The protein below binds the small molecule below.
Small molecule (SMILES): Cc1oc(-c2ccccc2)nc1CCOc1cccc2cccnc12

Binding-site contacts:
Ligand atom C16 contacts residue MET267 of chain 1.B at 3.6 Å (hydrophobic).
Ligand atom C23 contacts residue VAL276 of chain 1.B at 3.7 Å (hydrophobic).
Ligand atom C14 contacts residue GLY279 of chain 1.B at 3.5 Å.
Ligand atom C20 contacts residue GLY279 of chain 1.B at 3.6 Å.
Ligand atom C17 contacts residue TYR247 of chain 1.B at 3.5 Å (hydrophobic).
Ligand atom C23 contacts residue GLU275 of chain 1.B at 3.6 Å.
Ligand atom C6 contacts residue PHE283 of chain 1.B at 3.6 Å (hydrophobic).
Ligand atom C22 contacts residue GLU275 of chain 1.B at 3.3 Å.
Ligand atom C17 contacts residue GLY279 of chain 1.B at 3.4 Å.
Ligand atom N10 contacts residue ILE246 of chain 1.B at 3.6 Å.
Ligand atom C21 contacts residue MET267 of chain 1.B at 3.7 Å (hydrophobic).
Ligand atom C14 contacts residue MET267 of chain 1.B at 3.6 Å (hydrophobic).
Ligand atom C12 contacts residue MET267 of chain 1.B at 3.6 Å (hydrophobic).
Ligand atom C17 contacts residue MET267 of chain 1.B at 3.5 Å (hydrophobic).
Ligand atom C4 contacts residue PHE283 of chain 1.B at 3.7 Å (hydrophobic).
Ligand atom C5 contacts residue PHE283 of chain 1.B at 3.6 Å (hydrophobic).
Ligand atom C13 contacts residue TYR247 of chain 1.B at 3.3 Å (hydrophobic).
Ligand atom C18 contacts residue MET267 of chain 1.B at 3.5 Å (hydrophobic).
Ligand atom C16 contacts residue GLY279 of chain 1.B at 3.3 Å.
Ligand atom C18 contacts residue GLY279 of chain 1.B at 3.6 Å.
Ligand atom C1 contacts residue PHE283 of chain 1.B at 3.6 Å (hydrophobic).
Ligand atom N15 contacts residue TYR247 of chain 1.B at 2.4 Å (h-bond).
Ligand atom C8 contacts residue ILE246 of chain 1.B at 3.4 Å (hydrophobic).
Ligand atom C13 contacts residue GLN280 of chain 1.B at 3.0 Å.
Ligand atom C3 contacts residue LEU229 of chain 1.B at 3.7 Å (hydrophobic).
Ligand atom C25 contacts residue TYR247 of chain 1.B at 3.7 Å (hydrophobic).
Ligand atom C24 contacts residue MET267 of chain 1.B at 3.6 Å (hydrophobic).
Ligand atom O11 contacts residue GLN280 of chain 1.B at 3.5 Å (h-bond).
Ligand atom N10 contacts residue PHE283 of chain 1.B at 3.7 Å.
Ligand atom C1 contacts residue PHE250 of chain 1.B at 3.8 Å (hydrophobic).
Ligand atom O19 contacts residue GLY279 of chain 1.B at 3.5 Å.
Ligand atom C12 contacts residue PHE283 of chain 1.B at 3.7 Å (hydrophobic).
Ligand atom C14 contacts residue TYR247 of chain 1.B at 3.2 Å (hydrophobic).
Ligand atom N15 contacts residue MET267 of chain 1.B at 3.5 Å.
Ligand atom C22 contacts residue PRO266 of chain 1.B at 3.7 Å (hydrophobic).
Ligand atom C25 contacts residue MET267 of chain 1.B at 3.6 Å (hydrophobic).
Ligand atom C9 contacts residue VAL232 of chain 1.B at 3.7 Å (hydrophobic).
Ligand atom C24 contacts residue PRO266 of chain 1.B at 3.5 Å (hydrophobic).
Ligand atom C7 contacts residue LEU229 of chain 1.B at 3.5 Å (hydrophobic).
Ligand atom C9 contacts residue ILE246 of chain 1.B at 3.2 Å (hydrophobic).

Sequence of chain 1.B:
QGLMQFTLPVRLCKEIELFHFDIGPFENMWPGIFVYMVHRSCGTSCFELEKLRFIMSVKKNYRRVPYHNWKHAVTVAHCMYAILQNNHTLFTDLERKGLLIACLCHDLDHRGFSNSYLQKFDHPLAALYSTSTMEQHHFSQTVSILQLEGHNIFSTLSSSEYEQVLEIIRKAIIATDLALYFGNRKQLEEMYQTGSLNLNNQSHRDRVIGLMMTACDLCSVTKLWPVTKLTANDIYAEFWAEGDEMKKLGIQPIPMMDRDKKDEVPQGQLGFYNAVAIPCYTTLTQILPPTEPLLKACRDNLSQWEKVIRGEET